The small molecule below binds the protein below.
Small molecule (SMILES): CC(=O)N[C@H]1[C@H](O[C@H]2[C@H](O)[C@@H](NC(C)=O)CO[C@@H]2CO)O[C@H](CO)[C@@H](O)[C@@H]1O

Sequence of chain 1.E:
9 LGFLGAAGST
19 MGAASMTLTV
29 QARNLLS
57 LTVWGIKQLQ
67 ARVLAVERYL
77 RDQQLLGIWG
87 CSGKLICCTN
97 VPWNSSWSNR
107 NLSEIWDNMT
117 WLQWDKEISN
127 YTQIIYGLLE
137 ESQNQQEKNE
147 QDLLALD

Sequence of chain 1.D:
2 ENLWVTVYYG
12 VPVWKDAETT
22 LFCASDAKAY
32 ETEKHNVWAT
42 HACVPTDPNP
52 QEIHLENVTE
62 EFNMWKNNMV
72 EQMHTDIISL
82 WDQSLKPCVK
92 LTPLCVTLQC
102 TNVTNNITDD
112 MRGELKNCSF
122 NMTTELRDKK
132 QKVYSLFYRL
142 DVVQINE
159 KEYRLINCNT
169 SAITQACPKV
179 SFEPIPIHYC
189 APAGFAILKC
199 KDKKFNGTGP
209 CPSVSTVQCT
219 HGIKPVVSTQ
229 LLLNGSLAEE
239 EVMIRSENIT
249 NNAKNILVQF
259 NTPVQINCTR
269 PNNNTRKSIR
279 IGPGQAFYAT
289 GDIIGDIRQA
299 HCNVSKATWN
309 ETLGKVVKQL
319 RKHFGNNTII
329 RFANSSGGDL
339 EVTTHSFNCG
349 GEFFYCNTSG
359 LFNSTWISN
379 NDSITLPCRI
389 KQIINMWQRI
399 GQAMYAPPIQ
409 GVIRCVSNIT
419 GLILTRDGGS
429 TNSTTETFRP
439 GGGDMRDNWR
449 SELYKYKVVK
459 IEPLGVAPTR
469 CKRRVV

Binding-site contacts:
Ligand atom O5 contacts residue ASN58 of chain 1.D at 2.4 Å (h-bond).
Ligand atom C1 contacts residue ASN58 of chain 1.D at 1.4 Å.
Ligand atom O7 contacts residue GLU57 of chain 1.D at 4.2 Å.
Ligand atom C3 contacts residue ASN58 of chain 1.D at 3.8 Å.
Ligand atom C7 contacts residue ASN58 of chain 1.D at 4.0 Å.
Ligand atom C7 contacts residue GLU57 of chain 1.D at 3.2 Å.
Ligand atom C8 contacts residue GLU57 of chain 1.D at 3.0 Å.
Ligand atom C2 contacts residue GLU57 of chain 1.D at 3.9 Å.
Ligand atom C2 contacts residue ASN58 of chain 1.D at 2.4 Å.
Ligand atom C4 contacts residue ASN58 of chain 1.D at 4.2 Å.
Ligand atom C5 contacts residue ASN58 of chain 1.D at 3.7 Å.
Ligand atom O7 contacts residue ASP113 of chain 1.E at 4.1 Å.
Ligand atom N2 contacts residue ASN58 of chain 1.D at 2.9 Å (h-bond).
Ligand atom N2 contacts residue GLU57 of chain 1.D at 2.9 Å (salt-bridge).
Ligand atom C1 contacts residue GLU57 of chain 1.D at 4.0 Å.